The small molecule below binds the protein below.
Small molecule (SMILES): CCCCCCCCCCCC[N+](C)(C)CCCS(=O)(=O)O

Sequence of chain 5.A:
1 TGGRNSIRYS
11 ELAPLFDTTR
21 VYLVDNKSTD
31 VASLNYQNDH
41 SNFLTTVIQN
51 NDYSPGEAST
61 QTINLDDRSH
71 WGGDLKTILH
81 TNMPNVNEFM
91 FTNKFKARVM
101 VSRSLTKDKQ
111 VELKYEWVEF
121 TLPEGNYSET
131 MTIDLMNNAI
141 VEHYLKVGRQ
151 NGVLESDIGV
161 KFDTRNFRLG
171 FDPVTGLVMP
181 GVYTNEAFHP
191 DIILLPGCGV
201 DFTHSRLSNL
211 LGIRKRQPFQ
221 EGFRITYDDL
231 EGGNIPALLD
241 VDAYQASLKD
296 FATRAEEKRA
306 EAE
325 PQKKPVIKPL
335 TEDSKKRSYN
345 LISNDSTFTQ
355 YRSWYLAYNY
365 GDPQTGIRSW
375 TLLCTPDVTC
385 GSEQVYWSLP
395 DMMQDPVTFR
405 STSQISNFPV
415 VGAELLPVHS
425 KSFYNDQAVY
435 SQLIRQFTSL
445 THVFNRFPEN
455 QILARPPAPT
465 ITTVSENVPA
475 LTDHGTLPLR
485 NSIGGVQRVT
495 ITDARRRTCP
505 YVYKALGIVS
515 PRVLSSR

Binding-site contacts:
Ligand atom S1 contacts residue GLY222 of chain 5.A at 3.8 Å.
Ligand atom O1S contacts residue GLY222 of chain 5.A at 3.0 Å (h-bond).
Ligand atom O1S contacts residue LYS215 of chain 5.A at 3.9 Å.
Ligand atom O2S contacts residue GLY222 of chain 5.A at 3.4 Å (h-bond).
Ligand atom O2S contacts residue LYS215 of chain 5.A at 3.1 Å (salt-bridge).
Ligand atom C2 contacts residue TRP374 of chain 5.A at 4.0 Å (hydrophobic).
Ligand atom C3 contacts residue TRP374 of chain 5.A at 4.0 Å (hydrophobic).
Ligand atom N1 contacts residue TRP374 of chain 5.A at 3.5 Å.
Ligand atom S1 contacts residue LYS215 of chain 5.A at 4.1 Å.
Ligand atom O3S contacts residue ARG224 of chain 5.A at 3.8 Å.
Ligand atom O1S contacts residue TRP374 of chain 5.A at 4.0 Å.
Ligand atom S1 contacts residue TRP374 of chain 5.A at 4.4 Å.
Ligand atom O1S contacts residue ARG224 of chain 5.A at 2.9 Å (salt-bridge).
Ligand atom O1S contacts residue PHE223 of chain 5.A at 3.2 Å.
Ligand atom C2 contacts residue ARG224 of chain 5.A at 4.0 Å.
Ligand atom S1 contacts residue ARG224 of chain 5.A at 4.0 Å.
Ligand atom C3 contacts residue ASP229 of chain 5.A at 4.4 Å.
Ligand atom C1 contacts residue ARG224 of chain 5.A at 4.1 Å.
Ligand atom C1 contacts residue TRP374 of chain 5.A at 3.3 Å (hydrophobic).